A small-molecule ligand and the protein it binds are described below.
Small molecule (SMILES): O=C(O)COP(=O)(O)O

Sequence of chain 2.A:
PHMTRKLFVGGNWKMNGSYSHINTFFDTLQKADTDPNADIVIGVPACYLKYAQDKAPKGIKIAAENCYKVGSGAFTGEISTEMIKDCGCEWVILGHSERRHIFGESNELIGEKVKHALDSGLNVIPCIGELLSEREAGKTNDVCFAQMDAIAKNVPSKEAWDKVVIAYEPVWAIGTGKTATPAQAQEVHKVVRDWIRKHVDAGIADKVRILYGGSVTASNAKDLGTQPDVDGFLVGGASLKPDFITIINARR

Binding-site contacts:
Ligand atom P contacts residue GLY238 of chain 2.A at 3.7 Å.
Ligand atom C2 contacts residue GLY215 of chain 2.A at 4.1 Å.
Ligand atom C1 contacts residue GLY237 of chain 2.A at 4.2 Å.
Ligand atom C1 contacts residue GLU170 of chain 2.A at 3.1 Å.
Ligand atom O1P contacts residue ILE175 of chain 2.A at 3.8 Å.
Ligand atom C2 contacts residue GLY237 of chain 2.A at 3.5 Å.
Ligand atom C1 contacts residue HIS97 of chain 2.A at 3.5 Å.
Ligand atom O2P contacts residue GLY238 of chain 2.A at 2.8 Å (h-bond).
Ligand atom O2P contacts residue GLY176 of chain 2.A at 3.9 Å.
Ligand atom O2P contacts residue GLY237 of chain 2.A at 3.5 Å.
Ligand atom O3P contacts residue GLY237 of chain 2.A at 2.8 Å (h-bond).
Ligand atom P contacts residue GLY237 of chain 2.A at 3.6 Å.
Ligand atom O4P contacts residue ALA174 of chain 2.A at 3.6 Å (h-bond).
Ligand atom O3P contacts residue SER216 of chain 2.A at 3.5 Å (h-bond).
Ligand atom O1P contacts residue LYS15 of chain 2.A at 3.2 Å (salt-bridge).
Ligand atom C2 contacts residue LYS15 of chain 2.A at 4.0 Å.
Ligand atom O2 contacts residue LEU235 of chain 2.A at 3.7 Å.
Ligand atom O4P contacts residue ILE175 of chain 2.A at 3.4 Å.
Ligand atom O4P contacts residue GLY215 of chain 2.A at 3.7 Å.
Ligand atom O3P contacts residue GLY238 of chain 2.A at 3.6 Å.
Ligand atom O4P contacts residue GLY176 of chain 2.A at 2.7 Å (h-bond).
Ligand atom O1 contacts residue HIS97 of chain 2.A at 2.7 Å (h-bond).
Ligand atom O4P contacts residue SER216 of chain 2.A at 2.8 Å (h-bond).
Ligand atom O2 contacts residue GLU170 of chain 2.A at 2.5 Å (salt-bridge).
Ligand atom O3P contacts residue VAL236 of chain 2.A at 3.9 Å.
Ligand atom O3P contacts residue VAL217 of chain 2.A at 4.2 Å.
Ligand atom O1 contacts residue GLU170 of chain 2.A at 3.8 Å.
Ligand atom P contacts residue SER216 of chain 2.A at 3.7 Å.
Ligand atom O2P contacts residue LYS15 of chain 2.A at 4.2 Å.
Ligand atom C2 contacts residue VAL236 of chain 2.A at 4.3 Å (hydrophobic).
Ligand atom O2 contacts residue HIS97 of chain 2.A at 3.5 Å (h-bond).
Ligand atom O1 contacts residue LYS15 of chain 2.A at 2.6 Å (salt-bridge).
Ligand atom C2 contacts residue ILE175 of chain 2.A at 4.3 Å (hydrophobic).
Ligand atom C1 contacts residue LYS15 of chain 2.A at 3.6 Å.
Ligand atom O1P contacts residue GLY237 of chain 2.A at 3.4 Å.
Ligand atom C2 contacts residue GLU170 of chain 2.A at 3.5 Å.
Ligand atom O1P contacts residue GLY176 of chain 2.A at 4.3 Å.
Ligand atom O1 contacts residue ILE175 of chain 2.A at 3.7 Å.
Ligand atom P contacts residue GLY176 of chain 2.A at 3.8 Å.
Ligand atom C2 contacts residue LEU235 of chain 2.A at 4.0 Å (hydrophobic).